Binding-site contacts:
Ligand atom C contacts residue ARG113 of chain 1.A at 4.0 Å.
Ligand atom O contacts residue ASP112 of chain 1.A at 3.6 Å.
Ligand atom OXT contacts residue ASP136 of chain 1.A at 4.3 Å.
Ligand atom O2 contacts residue HIS157 of chain 1.A at 3.1 Å (h-bond).
Ligand atom O2 contacts residue ASP112 of chain 1.A at 4.0 Å.
Ligand atom CA contacts residue ASP112 of chain 1.A at 3.1 Å.
Ligand atom C contacts residue ASP112 of chain 1.A at 3.0 Å.
Ligand atom OXT contacts residue ASP112 of chain 1.A at 3.1 Å (salt-bridge).
Ligand atom OXT contacts residue TYR143 of chain 1.A at 4.5 Å.
Ligand atom OXT contacts residue ARG116 of chain 1.A at 2.9 Å (salt-bridge).
Ligand atom O contacts residue TRP158 of chain 1.A at 3.4 Å.
Ligand atom O contacts residue TYR221 of chain 1.A at 4.1 Å.
Ligand atom C contacts residue TYR143 of chain 1.A at 4.5 Å (hydrophobic).
Ligand atom O contacts residue ARG113 of chain 1.A at 2.8 Å (salt-bridge).
Ligand atom O2 contacts residue TYR221 of chain 1.A at 3.2 Å (h-bond).
Ligand atom OXT contacts residue ARG113 of chain 1.A at 4.5 Å.
Ligand atom OXT contacts residue HIS282 of chain 1.A at 4.2 Å.
Ligand atom O2 contacts residue ILE255 of chain 1.A at 4.3 Å.
Ligand atom O2 contacts residue TRP158 of chain 1.A at 2.5 Å (h-bond).
Ligand atom CA contacts residue ILE255 of chain 1.A at 3.7 Å (hydrophobic).
Ligand atom OXT contacts residue ILE137 of chain 1.A at 3.3 Å.
Ligand atom CA contacts residue HIS157 of chain 1.A at 4.3 Å.
Ligand atom O2 contacts residue ARG113 of chain 1.A at 4.2 Å.
Ligand atom CA contacts residue ARG116 of chain 1.A at 4.2 Å.
Ligand atom CA contacts residue TRP158 of chain 1.A at 3.5 Å (hydrophobic).
Ligand atom CA contacts residue TYR143 of chain 1.A at 4.3 Å (hydrophobic).
Ligand atom C contacts residue TRP158 of chain 1.A at 3.8 Å (hydrophobic).
Ligand atom O contacts residue ARG116 of chain 1.A at 2.8 Å (salt-bridge).
Ligand atom C contacts residue ARG116 of chain 1.A at 3.2 Å.
Ligand atom CA contacts residue TYR221 of chain 1.A at 4.3 Å (hydrophobic).

Sequence of chain 1.A:
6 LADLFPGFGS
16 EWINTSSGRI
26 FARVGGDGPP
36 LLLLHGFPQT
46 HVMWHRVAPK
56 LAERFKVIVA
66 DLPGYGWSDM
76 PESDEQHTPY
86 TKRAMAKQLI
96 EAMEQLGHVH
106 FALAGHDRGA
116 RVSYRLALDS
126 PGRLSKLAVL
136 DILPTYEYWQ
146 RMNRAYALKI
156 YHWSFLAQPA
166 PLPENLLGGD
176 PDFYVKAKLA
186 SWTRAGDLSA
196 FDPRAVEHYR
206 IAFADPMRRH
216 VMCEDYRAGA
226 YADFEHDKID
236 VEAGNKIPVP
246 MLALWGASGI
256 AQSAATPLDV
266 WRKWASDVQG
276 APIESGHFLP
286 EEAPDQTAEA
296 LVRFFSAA

A protein and the small-molecule ligand that binds it are described below.
Small molecule (SMILES): O=C(O)CO